Sequence of chain 5.A:
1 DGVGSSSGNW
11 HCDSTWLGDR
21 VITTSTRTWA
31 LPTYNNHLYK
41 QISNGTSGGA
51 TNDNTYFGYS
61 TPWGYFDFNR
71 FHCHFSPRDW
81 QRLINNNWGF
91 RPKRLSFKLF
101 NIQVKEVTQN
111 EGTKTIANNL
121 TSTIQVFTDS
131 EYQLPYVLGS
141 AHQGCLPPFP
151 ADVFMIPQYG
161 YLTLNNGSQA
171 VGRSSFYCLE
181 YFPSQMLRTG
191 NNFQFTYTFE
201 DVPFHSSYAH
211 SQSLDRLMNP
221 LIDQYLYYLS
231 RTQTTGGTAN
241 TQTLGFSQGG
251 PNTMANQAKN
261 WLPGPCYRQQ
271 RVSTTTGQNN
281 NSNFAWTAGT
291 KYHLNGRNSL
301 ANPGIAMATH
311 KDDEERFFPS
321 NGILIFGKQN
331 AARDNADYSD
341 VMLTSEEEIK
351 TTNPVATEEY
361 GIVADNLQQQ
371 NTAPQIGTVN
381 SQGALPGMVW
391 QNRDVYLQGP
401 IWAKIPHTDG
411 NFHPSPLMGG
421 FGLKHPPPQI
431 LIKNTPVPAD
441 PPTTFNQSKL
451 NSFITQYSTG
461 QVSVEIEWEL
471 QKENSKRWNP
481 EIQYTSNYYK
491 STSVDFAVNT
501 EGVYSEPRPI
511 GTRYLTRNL

Binding-site contacts:
Ligand atom N3 contacts residue PRO203 of chain 5.A at 4.2 Å.
Ligand atom N4 contacts residue VAL202 of chain 5.A at 2.9 Å (h-bond).
Ligand atom C6 contacts residue VAL202 of chain 5.A at 4.2 Å (hydrophobic).
Ligand atom C4 contacts residue PRO203 of chain 5.A at 4.2 Å (hydrophobic).
Ligand atom C2' contacts residue HIS413 of chain 5.A at 3.8 Å.
Ligand atom N1 contacts residue PRO203 of chain 5.A at 4.1 Å.
Ligand atom C2 contacts residue PRO203 of chain 5.A at 3.9 Å (hydrophobic).
Ligand atom N1 contacts residue GLY422 of chain 5.A at 3.0 Å (h-bond).
Ligand atom C6 contacts residue PRO203 of chain 5.A at 4.0 Å (hydrophobic).
Ligand atom C5 contacts residue PRO203 of chain 5.A at 4.0 Å (hydrophobic).
Ligand atom N7 contacts residue HIS413 of chain 5.A at 4.1 Å.
Ligand atom N4 contacts residue ASP201 of chain 5.A at 2.5 Å.
Ligand atom C6 contacts residue PRO203 of chain 5.A at 4.0 Å (hydrophobic).
Ligand atom C5 contacts residue SER415 of chain 5.A at 4.1 Å.
Ligand atom N3 contacts residue PRO414 of chain 5.A at 4.2 Å.
Ligand atom C6 contacts residue SER415 of chain 5.A at 4.1 Å.
Ligand atom N7 contacts residue SER415 of chain 5.A at 4.0 Å.
Ligand atom C4 contacts residue PRO203 of chain 5.A at 4.1 Å (hydrophobic).
Ligand atom C2' contacts residue PRO203 of chain 5.A at 3.3 Å (hydrophobic).
Ligand atom C2' contacts residue PRO414 of chain 5.A at 3.8 Å (hydrophobic).
Ligand atom C1' contacts residue PRO203 of chain 5.A at 4.1 Å (hydrophobic).
Ligand atom N7 contacts residue PRO203 of chain 5.A at 4.2 Å.
Ligand atom C8 contacts residue HIS413 of chain 5.A at 3.8 Å.
Ligand atom N6 contacts residue GLY422 of chain 5.A at 3.4 Å (h-bond).
Ligand atom N6 contacts residue PHE421 of chain 5.A at 3.9 Å.
Ligand atom N1 contacts residue PRO203 of chain 5.A at 3.8 Å.
Ligand atom C6 contacts residue GLY422 of chain 5.A at 3.8 Å.
Ligand atom C5 contacts residue VAL202 of chain 5.A at 3.6 Å (hydrophobic).
Ligand atom C5 contacts residue ASP201 of chain 5.A at 4.1 Å.
Ligand atom C5 contacts residue PRO203 of chain 5.A at 3.9 Å (hydrophobic).
Ligand atom C2 contacts residue GLY422 of chain 5.A at 3.3 Å.
Ligand atom N7 contacts residue ASN392 of chain 5.A at 4.2 Å.
Ligand atom C4 contacts residue VAL202 of chain 5.A at 3.7 Å (hydrophobic).
Ligand atom N6 contacts residue SER415 of chain 5.A at 3.6 Å.
Ligand atom C4 contacts residue ASP201 of chain 5.A at 3.7 Å.
Ligand atom C2 contacts residue VAL202 of chain 5.A at 4.2 Å (hydrophobic).
Ligand atom N6 contacts residue GLY420 of chain 5.A at 3.7 Å.
Ligand atom N1 contacts residue VAL202 of chain 5.A at 3.6 Å.
Ligand atom C5 contacts residue ARG91 of chain 5.A at 4.1 Å.
Ligand atom N3 contacts residue ASP201 of chain 5.A at 4.1 Å.

This protein binds this small molecule.
Small molecule (SMILES): Nc1ccn([C@H]2C[C@H](O[P](=O)(O)OC[C@H]3O[C@@H](n4cnc5c(N)ncnc54)C[C@@H]3O)[C@@H](COP(=O)(O)O)O2)c(=O)n1